Sequence of chain 1.D:
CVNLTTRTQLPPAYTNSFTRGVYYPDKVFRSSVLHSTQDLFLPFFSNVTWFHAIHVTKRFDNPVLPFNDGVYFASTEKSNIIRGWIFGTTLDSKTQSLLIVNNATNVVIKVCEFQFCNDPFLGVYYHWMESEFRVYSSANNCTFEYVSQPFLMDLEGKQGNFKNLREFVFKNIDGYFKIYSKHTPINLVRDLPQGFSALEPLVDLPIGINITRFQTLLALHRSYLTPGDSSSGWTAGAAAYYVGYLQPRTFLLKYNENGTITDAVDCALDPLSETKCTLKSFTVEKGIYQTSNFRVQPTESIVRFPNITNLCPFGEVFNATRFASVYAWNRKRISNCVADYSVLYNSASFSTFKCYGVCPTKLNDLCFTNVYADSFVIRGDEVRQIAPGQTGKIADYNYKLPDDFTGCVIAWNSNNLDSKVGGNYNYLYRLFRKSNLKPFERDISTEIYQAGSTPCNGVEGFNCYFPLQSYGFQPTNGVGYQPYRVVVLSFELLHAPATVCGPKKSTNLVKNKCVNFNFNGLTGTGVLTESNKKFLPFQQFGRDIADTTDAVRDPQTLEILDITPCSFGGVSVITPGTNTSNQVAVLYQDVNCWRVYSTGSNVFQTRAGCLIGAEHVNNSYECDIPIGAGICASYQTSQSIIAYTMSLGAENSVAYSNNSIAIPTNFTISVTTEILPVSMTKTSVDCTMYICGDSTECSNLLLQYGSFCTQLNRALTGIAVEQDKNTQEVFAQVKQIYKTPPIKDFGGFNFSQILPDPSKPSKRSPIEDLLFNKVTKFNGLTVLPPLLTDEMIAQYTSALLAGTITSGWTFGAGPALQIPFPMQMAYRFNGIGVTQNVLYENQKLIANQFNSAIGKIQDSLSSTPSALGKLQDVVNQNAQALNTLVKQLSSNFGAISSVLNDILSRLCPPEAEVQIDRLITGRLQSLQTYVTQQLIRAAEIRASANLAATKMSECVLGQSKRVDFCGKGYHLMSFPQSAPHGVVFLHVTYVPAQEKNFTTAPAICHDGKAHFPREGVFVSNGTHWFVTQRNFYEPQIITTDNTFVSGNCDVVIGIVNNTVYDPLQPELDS

Sequence of chain 1.A:
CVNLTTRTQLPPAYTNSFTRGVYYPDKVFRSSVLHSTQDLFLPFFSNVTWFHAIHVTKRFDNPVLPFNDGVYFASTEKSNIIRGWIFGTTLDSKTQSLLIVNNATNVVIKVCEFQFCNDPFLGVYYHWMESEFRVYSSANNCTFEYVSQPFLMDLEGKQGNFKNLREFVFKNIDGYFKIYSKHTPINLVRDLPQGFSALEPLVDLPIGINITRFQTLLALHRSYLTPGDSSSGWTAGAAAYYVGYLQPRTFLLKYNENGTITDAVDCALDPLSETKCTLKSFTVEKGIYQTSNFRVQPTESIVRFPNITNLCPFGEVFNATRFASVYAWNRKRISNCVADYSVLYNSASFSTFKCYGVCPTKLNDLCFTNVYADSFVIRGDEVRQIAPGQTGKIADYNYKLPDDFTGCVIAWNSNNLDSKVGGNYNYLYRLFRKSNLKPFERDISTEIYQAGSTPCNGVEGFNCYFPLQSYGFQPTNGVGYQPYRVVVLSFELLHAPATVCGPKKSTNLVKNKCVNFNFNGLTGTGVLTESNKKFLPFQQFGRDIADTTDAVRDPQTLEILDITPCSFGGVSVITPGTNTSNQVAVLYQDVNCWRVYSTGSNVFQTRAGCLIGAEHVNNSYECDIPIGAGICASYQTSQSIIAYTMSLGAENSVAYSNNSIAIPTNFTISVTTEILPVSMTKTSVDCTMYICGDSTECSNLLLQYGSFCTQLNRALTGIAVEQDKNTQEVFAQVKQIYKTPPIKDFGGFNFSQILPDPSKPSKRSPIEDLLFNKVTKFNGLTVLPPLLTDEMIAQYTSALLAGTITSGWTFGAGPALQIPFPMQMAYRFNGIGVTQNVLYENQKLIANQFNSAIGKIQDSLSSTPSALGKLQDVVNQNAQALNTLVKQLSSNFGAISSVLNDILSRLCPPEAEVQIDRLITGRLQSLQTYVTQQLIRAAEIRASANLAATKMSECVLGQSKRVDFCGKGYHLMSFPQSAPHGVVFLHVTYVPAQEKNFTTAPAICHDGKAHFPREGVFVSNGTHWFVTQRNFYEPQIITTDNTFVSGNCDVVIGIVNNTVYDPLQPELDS

Binding-site contacts:
Ligand atom O7 contacts residue ASN1074 of chain 1.D at 3.7 Å.
Ligand atom C2 contacts residue ASN1074 of chain 1.D at 2.5 Å.
Ligand atom C4 contacts residue ASN1074 of chain 1.D at 4.3 Å.
Ligand atom C3 contacts residue ASN1074 of chain 1.D at 3.9 Å.
Ligand atom O5 contacts residue ASN1074 of chain 1.D at 2.4 Å (h-bond).
Ligand atom C8 contacts residue LYS1073 of chain 1.D at 4.0 Å.
Ligand atom C8 contacts residue GLU1072 of chain 1.D at 3.3 Å.
Ligand atom C1 contacts residue ASN1074 of chain 1.D at 1.5 Å.
Ligand atom N2 contacts residue ASN1074 of chain 1.D at 3.0 Å (h-bond).
Ligand atom O5 contacts residue ALA706 of chain 1.D at 4.4 Å.
Ligand atom C7 contacts residue ASN1074 of chain 1.D at 3.3 Å.
Ligand atom C8 contacts residue ASN1074 of chain 1.D at 3.7 Å.
Ligand atom C1 contacts residue GLN895 of chain 1.A at 4.4 Å.
Ligand atom C5 contacts residue ASN1074 of chain 1.D at 3.8 Å.
Ligand atom C5 contacts residue ALA706 of chain 1.D at 4.0 Å (hydrophobic).

A protein and the small-molecule ligand that binds it are described below.
Small molecule (SMILES): CC(=O)N[C@@H]1[C@@H](O)[C@H](O)[C@@H](CO)O[C@H]1O